Sequence of chain 1.A:
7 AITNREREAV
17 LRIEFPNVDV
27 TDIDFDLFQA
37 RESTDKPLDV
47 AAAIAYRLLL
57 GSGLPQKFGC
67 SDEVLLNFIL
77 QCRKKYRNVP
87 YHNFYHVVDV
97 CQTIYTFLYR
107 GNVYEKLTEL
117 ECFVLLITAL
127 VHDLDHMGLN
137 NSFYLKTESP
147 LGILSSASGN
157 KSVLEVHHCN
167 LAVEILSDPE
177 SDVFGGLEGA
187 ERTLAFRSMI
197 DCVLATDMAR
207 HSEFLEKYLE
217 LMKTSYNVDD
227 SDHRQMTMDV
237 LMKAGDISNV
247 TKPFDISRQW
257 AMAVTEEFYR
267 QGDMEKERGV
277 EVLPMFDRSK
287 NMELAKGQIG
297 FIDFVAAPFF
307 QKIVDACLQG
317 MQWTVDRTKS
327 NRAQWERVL

Binding-site contacts:
Ligand atom C18 contacts residue MET281 of chain 1.A at 3.6 Å (hydrophobic).
Ligand atom C10 contacts residue PHE264 of chain 1.A at 3.7 Å (hydrophobic).
Ligand atom C10 contacts residue MET281 of chain 1.A at 3.6 Å (hydrophobic).
Ligand atom C contacts residue SER253 of chain 1.A at 3.6 Å.
Ligand atom C contacts residue ALA257 of chain 1.A at 3.6 Å (hydrophobic).
Ligand atom O contacts residue GLN294 of chain 1.A at 2.8 Å (h-bond).
Ligand atom C2 contacts residue VAL260 of chain 1.A at 3.5 Å (hydrophobic).
Ligand atom C12 contacts residue THR261 of chain 1.A at 3.8 Å.
Ligand atom C24 contacts residue MET204 of chain 1.A at 3.6 Å (hydrophobic).
Ligand atom O3 contacts residue GLN294 of chain 1.A at 2.9 Å (h-bond).
Ligand atom C7 contacts residue VAL260 of chain 1.A at 3.8 Å (hydrophobic).
Ligand atom C15 contacts residue MET204 of chain 1.A at 3.8 Å (hydrophobic).
Ligand atom N1 contacts residue THR261 of chain 1.A at 3.0 Å (h-bond).
Ligand atom O2 contacts residue PHE297 of chain 1.A at 3.8 Å.
Ligand atom C19 contacts residue MET281 of chain 1.A at 3.6 Å (hydrophobic).
Ligand atom O3 contacts residue GLY293 of chain 1.A at 3.6 Å.
Ligand atom O2 contacts residue VAL260 of chain 1.A at 3.8 Å.
Ligand atom C1 contacts residue ASN245 of chain 1.A at 3.5 Å.
Ligand atom O contacts residue ASN245 of chain 1.A at 3.5 Å.
Ligand atom O4 contacts residue MET204 of chain 1.A at 3.3 Å.
Ligand atom C24 contacts residue ASP242 of chain 1.A at 3.7 Å.
Ligand atom C9 contacts residue PHE297 of chain 1.A at 3.8 Å (hydrophobic).
Ligand atom C8 contacts residue PHE297 of chain 1.A at 3.7 Å (hydrophobic).
Ligand atom C12 contacts residue GLN294 of chain 1.A at 3.6 Å.
Ligand atom O1 contacts residue VAL260 of chain 1.A at 3.5 Å.
Ligand atom C21 contacts residue MET204 of chain 1.A at 3.8 Å (hydrophobic).
Ligand atom C25 contacts residue ASP242 of chain 1.A at 3.8 Å.
Ligand atom C3 contacts residue ASN245 of chain 1.A at 3.8 Å.
Ligand atom C11 contacts residue THR261 of chain 1.A at 3.8 Å.
Ligand atom C26 contacts residue ILE243 of chain 1.A at 3.7 Å (hydrophobic).
Ligand atom O contacts residue VAL246 of chain 1.A at 3.4 Å.
Ligand atom C contacts residue ASN245 of chain 1.A at 3.6 Å.
Ligand atom C contacts residue GLN294 of chain 1.A at 3.2 Å.
Ligand atom C9 contacts residue GLN294 of chain 1.A at 3.5 Å.
Ligand atom C25 contacts residue MET204 of chain 1.A at 3.6 Å (hydrophobic).
Ligand atom O2 contacts residue GLN294 of chain 1.A at 3.2 Å (h-bond).
Ligand atom C7 contacts residue PHE297 of chain 1.A at 3.8 Å (hydrophobic).
Ligand atom O1 contacts residue GLN294 of chain 1.A at 3.1 Å (h-bond).
Ligand atom O3 contacts residue LEU290 of chain 1.A at 3.7 Å.
Ligand atom C9 contacts residue GLY293 of chain 1.A at 3.4 Å.

A small-molecule ligand and the protein it binds are described below.
Small molecule (SMILES): O=C1NCCN1CCOc1cc(C2=NN(C3CCCCCC3)C(=O)[C@@H]3CC=CC[C@H]23)ccc1OCCO